Sequence of chain 1.A:
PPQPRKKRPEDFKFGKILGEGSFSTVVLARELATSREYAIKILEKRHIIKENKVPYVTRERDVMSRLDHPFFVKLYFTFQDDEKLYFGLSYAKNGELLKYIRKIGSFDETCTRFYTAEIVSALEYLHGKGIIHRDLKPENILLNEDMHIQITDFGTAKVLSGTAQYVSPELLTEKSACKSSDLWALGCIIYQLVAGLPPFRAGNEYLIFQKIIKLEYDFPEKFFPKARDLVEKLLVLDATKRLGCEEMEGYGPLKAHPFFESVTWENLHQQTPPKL

The protein below binds the small molecule below.
Small molecule (SMILES): C[C@@H]1C[C@@H](NC(=O)OC(C)(C)C)CN(c2cc(-c3ccc4c(N)[nH]nc4c3)nc(N)n2)C1

Binding-site contacts:
Ligand atom C11 contacts residue ASP176 of chain 1.A at 3.6 Å.
Ligand atom C15 contacts residue ASP176 of chain 1.A at 3.3 Å.
Ligand atom C11 contacts residue THR175 of chain 1.A at 3.1 Å.
Ligand atom C9 contacts residue LYS64 of chain 1.A at 3.7 Å.
Ligand atom N29 contacts residue GLU83 of chain 1.A at 3.0 Å (salt-bridge).
Ligand atom C5 contacts residue LEU165 of chain 1.A at 3.3 Å (hydrophobic).
Ligand atom N28 contacts residue ALA115 of chain 1.A at 3.3 Å (h-bond).
Ligand atom N25 contacts residue ALA62 of chain 1.A at 3.5 Å.
Ligand atom N25 contacts residue TYR114 of chain 1.A at 3.7 Å.
Ligand atom C8 contacts residue THR175 of chain 1.A at 3.7 Å.
Ligand atom N23 contacts residue THR175 of chain 1.A at 2.8 Å (h-bond).
Ligand atom C19 contacts residue PHE46 of chain 1.A at 3.8 Å (hydrophobic).
Ligand atom N29 contacts residue THR175 of chain 1.A at 2.9 Å (h-bond).
Ligand atom N26 contacts residue LEU165 of chain 1.A at 3.6 Å.
Ligand atom N26 contacts residue SER113 of chain 1.A at 2.9 Å (h-bond).
Ligand atom C1 contacts residue LEU165 of chain 1.A at 3.7 Å (hydrophobic).
Ligand atom N26 contacts residue ALA62 of chain 1.A at 3.4 Å.
Ligand atom N30 contacts residue SER47 of chain 1.A at 3.7 Å.
Ligand atom C17 contacts residue SER47 of chain 1.A at 3.6 Å.
Ligand atom C11 contacts residue LYS64 of chain 1.A at 3.5 Å.
Ligand atom N29 contacts residue LYS64 of chain 1.A at 3.4 Å (salt-bridge).
Ligand atom C17 contacts residue LYS64 of chain 1.A at 3.8 Å.
Ligand atom C10 contacts residue LEU165 of chain 1.A at 3.6 Å (hydrophobic).
Ligand atom O31 contacts residue SER47 of chain 1.A at 2.7 Å (h-bond).
Ligand atom C15 contacts residue LYS64 of chain 1.A at 3.7 Å.
Ligand atom C12 contacts residue SER47 of chain 1.A at 3.3 Å.
Ligand atom O31 contacts residue LYS64 of chain 1.A at 2.8 Å (salt-bridge).
Ligand atom C3 contacts residue LEU165 of chain 1.A at 3.8 Å (hydrophobic).
Ligand atom N24 contacts residue ASP176 of chain 1.A at 3.6 Å.
Ligand atom N23 contacts residue LEU112 of chain 1.A at 3.7 Å.
Ligand atom N29 contacts residue MET87 of chain 1.A at 3.8 Å.
Ligand atom N24 contacts residue LYS64 of chain 1.A at 2.9 Å (salt-bridge).
Ligand atom N29 contacts residue LEU112 of chain 1.A at 3.7 Å.
Ligand atom C12 contacts residue LYS64 of chain 1.A at 3.6 Å.
Ligand atom C20 contacts residue TYR79 of chain 1.A at 3.7 Å (hydrophobic).
Ligand atom C7 contacts residue LEU165 of chain 1.A at 3.3 Å (hydrophobic).
Ligand atom N25 contacts residue SER113 of chain 1.A at 3.2 Å (h-bond).
Ligand atom C18 contacts residue GLU43 of chain 1.A at 3.7 Å.
Ligand atom N25 contacts residue ALA115 of chain 1.A at 3.0 Å (h-bond).
Ligand atom N29 contacts residue ASP176 of chain 1.A at 3.3 Å (salt-bridge).